Binding-site contacts:
Ligand atom C7 contacts residue ASN305 of chain 1.B at 3.0 Å.
Ligand atom C3 contacts residue ASN305 of chain 1.B at 3.8 Å.
Ligand atom C1 contacts residue ASN305 of chain 1.B at 1.5 Å.
Ligand atom N2 contacts residue ASN305 of chain 1.B at 2.5 Å (h-bond).
Ligand atom C4 contacts residue ASN305 of chain 1.B at 4.3 Å.
Ligand atom C5 contacts residue ASN305 of chain 1.B at 3.7 Å.
Ligand atom O7 contacts residue ASN305 of chain 1.B at 3.6 Å (h-bond).
Ligand atom O5 contacts residue ASN305 of chain 1.B at 2.5 Å (h-bond).
Ligand atom C2 contacts residue ASN305 of chain 1.B at 2.6 Å.
Ligand atom N2 contacts residue GLN554 of chain 1.B at 4.2 Å.
Ligand atom C8 contacts residue ASN305 of chain 1.B at 3.6 Å.

Sequence of chain 1.B:
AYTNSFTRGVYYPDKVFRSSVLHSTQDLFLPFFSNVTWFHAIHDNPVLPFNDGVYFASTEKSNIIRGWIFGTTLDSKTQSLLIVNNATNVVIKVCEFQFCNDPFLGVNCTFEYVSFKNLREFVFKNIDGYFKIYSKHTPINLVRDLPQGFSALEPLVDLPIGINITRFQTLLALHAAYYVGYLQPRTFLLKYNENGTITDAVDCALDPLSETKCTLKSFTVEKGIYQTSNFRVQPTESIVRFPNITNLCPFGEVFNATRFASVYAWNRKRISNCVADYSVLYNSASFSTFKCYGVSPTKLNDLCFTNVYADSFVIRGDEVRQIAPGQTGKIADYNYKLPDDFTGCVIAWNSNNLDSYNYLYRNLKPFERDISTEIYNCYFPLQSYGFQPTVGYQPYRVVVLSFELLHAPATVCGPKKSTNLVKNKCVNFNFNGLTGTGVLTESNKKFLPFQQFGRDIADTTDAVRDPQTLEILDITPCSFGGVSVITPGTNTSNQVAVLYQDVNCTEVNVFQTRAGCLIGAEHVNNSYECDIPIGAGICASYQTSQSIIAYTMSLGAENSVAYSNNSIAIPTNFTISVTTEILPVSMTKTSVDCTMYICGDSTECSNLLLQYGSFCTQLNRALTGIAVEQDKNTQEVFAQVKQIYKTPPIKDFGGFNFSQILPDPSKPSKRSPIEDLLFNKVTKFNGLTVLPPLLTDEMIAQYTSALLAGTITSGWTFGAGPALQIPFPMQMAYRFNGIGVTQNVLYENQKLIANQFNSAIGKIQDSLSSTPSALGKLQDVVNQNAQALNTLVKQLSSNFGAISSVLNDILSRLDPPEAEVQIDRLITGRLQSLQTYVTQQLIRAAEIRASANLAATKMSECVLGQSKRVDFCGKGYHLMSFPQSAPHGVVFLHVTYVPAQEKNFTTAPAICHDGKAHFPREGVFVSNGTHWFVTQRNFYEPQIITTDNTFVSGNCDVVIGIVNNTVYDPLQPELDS

A small-molecule ligand and the protein it binds are described below.
Small molecule (SMILES): CC(=O)N[C@@H]1[C@@H](O)[C@H](O)[C@@H](CO)O[C@H]1O